Sequence of chain 9.C:
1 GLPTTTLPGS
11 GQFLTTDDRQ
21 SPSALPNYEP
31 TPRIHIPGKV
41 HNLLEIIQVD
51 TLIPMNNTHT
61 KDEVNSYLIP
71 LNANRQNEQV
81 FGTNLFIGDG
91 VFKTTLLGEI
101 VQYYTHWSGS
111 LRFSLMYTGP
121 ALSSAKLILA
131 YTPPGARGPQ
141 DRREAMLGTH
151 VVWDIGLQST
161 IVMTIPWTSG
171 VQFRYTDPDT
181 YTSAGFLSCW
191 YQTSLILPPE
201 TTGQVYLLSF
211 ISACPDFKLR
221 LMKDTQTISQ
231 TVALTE

Sequence of chain 10.C:
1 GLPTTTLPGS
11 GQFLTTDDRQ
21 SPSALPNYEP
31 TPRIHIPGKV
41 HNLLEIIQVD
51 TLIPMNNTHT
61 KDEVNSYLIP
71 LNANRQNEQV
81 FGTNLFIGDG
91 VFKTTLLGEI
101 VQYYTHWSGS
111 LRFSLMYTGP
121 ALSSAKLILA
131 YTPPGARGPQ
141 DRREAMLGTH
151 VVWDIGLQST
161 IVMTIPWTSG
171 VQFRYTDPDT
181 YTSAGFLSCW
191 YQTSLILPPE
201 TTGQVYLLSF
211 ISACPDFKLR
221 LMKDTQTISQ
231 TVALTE

Sequence of chain 9.A:
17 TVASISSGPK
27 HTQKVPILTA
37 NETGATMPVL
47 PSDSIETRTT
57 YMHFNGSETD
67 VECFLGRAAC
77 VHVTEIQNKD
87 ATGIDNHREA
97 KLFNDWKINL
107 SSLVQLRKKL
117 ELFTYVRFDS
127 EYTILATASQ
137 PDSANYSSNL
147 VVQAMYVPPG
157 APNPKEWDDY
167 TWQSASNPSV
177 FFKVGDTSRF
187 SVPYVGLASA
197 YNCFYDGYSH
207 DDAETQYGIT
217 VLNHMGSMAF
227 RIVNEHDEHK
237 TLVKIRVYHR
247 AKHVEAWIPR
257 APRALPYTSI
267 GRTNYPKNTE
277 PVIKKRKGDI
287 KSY

The small molecule below binds the protein below.
Small molecule (SMILES): Cc1cc(CCCCCOc2ccc(C3=N[C@@H](C)CO3)cc2)on1

Binding-site contacts:
Ligand atom N3A contacts residue TYR152 of chain 9.A at 3.6 Å.
Ligand atom C2C contacts residue TYR197 of chain 9.A at 3.8 Å (hydrophobic).
Ligand atom O1B contacts residue TYR128 of chain 9.A at 3.4 Å (h-bond).
Ligand atom C5B contacts residue MET224 of chain 9.A at 3.2 Å (hydrophobic).
Ligand atom C5C contacts residue VAL191 of chain 9.A at 3.7 Å (hydrophobic).
Ligand atom C1C contacts residue LEU106 of chain 9.A at 3.6 Å (hydrophobic).
Ligand atom O1 contacts residue ASN219 of chain 9.A at 3.9 Å.
Ligand atom C4B contacts residue TYR152 of chain 9.A at 4.0 Å (hydrophobic).
Ligand atom C5A contacts residue PHE186 of chain 9.A at 3.7 Å (hydrophobic).
Ligand atom C3B contacts residue VAL188 of chain 9.A at 3.5 Å (hydrophobic).
Ligand atom O1A contacts residue PHE186 of chain 9.A at 3.2 Å.
Ligand atom N2 contacts residue ASN219 of chain 9.A at 3.0 Å (h-bond).
Ligand atom C4 contacts residue TYR197 of chain 9.A at 3.9 Å (hydrophobic).
Ligand atom CM1 contacts residue PRO174 of chain 9.A at 3.8 Å (hydrophobic).
Ligand atom C4C contacts residue TYR197 of chain 9.A at 4.0 Å (hydrophobic).
Ligand atom N3A contacts residue ALA24 of chain 9.C at 3.9 Å.
Ligand atom C4 contacts residue LEU106 of chain 9.A at 3.6 Å (hydrophobic).
Ligand atom CM1 contacts residue LEU14 of chain 10.C at 3.3 Å (hydrophobic).
Ligand atom C4 contacts residue PHE124 of chain 9.A at 3.9 Å (hydrophobic).
Ligand atom C2B contacts residue VAL188 of chain 9.A at 3.3 Å (hydrophobic).
Ligand atom N3A contacts residue PRO174 of chain 9.A at 3.9 Å.
Ligand atom C2A contacts residue TYR152 of chain 9.A at 3.8 Å (hydrophobic).
Ligand atom C3 contacts residue ASN219 of chain 9.A at 3.9 Å.
Ligand atom C4C contacts residue VAL191 of chain 9.A at 3.3 Å (hydrophobic).
Ligand atom C4B contacts residue PHE186 of chain 9.A at 3.9 Å (hydrophobic).
Ligand atom C6B contacts residue MET224 of chain 9.A at 3.6 Å (hydrophobic).
Ligand atom C6B contacts residue ILE104 of chain 9.A at 3.6 Å (hydrophobic).
Ligand atom C6B contacts residue TYR128 of chain 9.A at 3.4 Å (hydrophobic).
Ligand atom C1B contacts residue VAL188 of chain 9.A at 3.7 Å (hydrophobic).
Ligand atom C3B contacts residue TYR152 of chain 9.A at 3.6 Å (hydrophobic).
Ligand atom C5A contacts residue VAL176 of chain 9.A at 3.8 Å (hydrophobic).
Ligand atom C5B contacts residue PHE186 of chain 9.A at 3.9 Å (hydrophobic).
Ligand atom CM1 contacts residue VAL176 of chain 9.A at 3.4 Å (hydrophobic).
Ligand atom C1B contacts residue ILE104 of chain 9.A at 4.0 Å (hydrophobic).
Ligand atom C5 contacts residue LEU106 of chain 9.A at 3.8 Å (hydrophobic).
Ligand atom CM1 contacts residue SER175 of chain 9.A at 3.9 Å.
Ligand atom C2A contacts residue PHE186 of chain 9.A at 3.6 Å (hydrophobic).
Ligand atom C4A contacts residue PRO174 of chain 9.A at 3.4 Å (hydrophobic).
Ligand atom C3C contacts residue TYR128 of chain 9.A at 3.3 Å (hydrophobic).
Ligand atom C1B contacts residue TYR128 of chain 9.A at 3.7 Å (hydrophobic).